Sequence of chain 2.B:
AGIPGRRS

Binding-site contacts:
Ligand atom C04 contacts residue PRO9 of chain 2.B at 3.8 Å (hydrophobic).
Ligand atom C14 contacts residue PRO9 of chain 2.B at 4.2 Å (hydrophobic).
Ligand atom C15 contacts residue LYS127 of chain 2.A at 1.4 Å.
Ligand atom C12 contacts residue ILE8 of chain 2.B at 4.0 Å (hydrophobic).
Ligand atom O08 contacts residue GLY10 of chain 2.B at 4.3 Å.
Ligand atom C03 contacts residue ILE224 of chain 2.A at 4.1 Å (hydrophobic).
Ligand atom C05 contacts residue ARG12 of chain 2.B at 3.9 Å.
Ligand atom C14 contacts residue GLY10 of chain 2.B at 4.1 Å.
Ligand atom C05 contacts residue GLY10 of chain 2.B at 3.6 Å.
Ligand atom C05 contacts residue ARG11 of chain 2.B at 3.9 Å.
Ligand atom O16 contacts residue ARG12 of chain 2.B at 3.8 Å.
Ligand atom C14 contacts residue ASN47 of chain 2.A at 4.2 Å.
Ligand atom C10 contacts residue LYS127 of chain 2.A at 4.3 Å.
Ligand atom C03 contacts residue ILE8 of chain 2.B at 4.0 Å (hydrophobic).
Ligand atom C15 contacts residue ILE8 of chain 2.B at 3.5 Å (hydrophobic).
Ligand atom C04 contacts residue ARG12 of chain 2.B at 3.8 Å.
Ligand atom C01 contacts residue ILE224 of chain 2.A at 4.0 Å (hydrophobic).
Ligand atom C11 contacts residue PRO172 of chain 2.A at 3.5 Å (hydrophobic).
Ligand atom C01 contacts residue ASP220 of chain 2.A at 3.9 Å.
Ligand atom C11 contacts residue LYS127 of chain 2.A at 2.9 Å.
Ligand atom O08 contacts residue ASN47 of chain 2.A at 3.9 Å.
Ligand atom C12 contacts residue LYS127 of chain 2.A at 2.5 Å.
Ligand atom C02 contacts residue ILE224 of chain 2.A at 3.8 Å (hydrophobic).
Ligand atom C01 contacts residue LEU223 of chain 2.A at 4.3 Å (hydrophobic).
Ligand atom C01 contacts residue ARG12 of chain 2.B at 4.2 Å.
Ligand atom O16 contacts residue PRO172 of chain 2.A at 3.4 Å.
Ligand atom C05 contacts residue PRO9 of chain 2.B at 3.9 Å (hydrophobic).
Ligand atom C04 contacts residue ARG11 of chain 2.B at 3.7 Å.
Ligand atom S07 contacts residue ARG12 of chain 2.B at 4.3 Å.
Ligand atom C03 contacts residue PRO9 of chain 2.B at 4.1 Å (hydrophobic).
Ligand atom C13 contacts residue LYS127 of chain 2.A at 3.7 Å.
Ligand atom C10 contacts residue ILE173 of chain 2.A at 4.0 Å (hydrophobic).
Ligand atom C11 contacts residue GLY176 of chain 2.A at 4.1 Å.
Ligand atom C03 contacts residue LEU223 of chain 2.A at 4.2 Å (hydrophobic).
Ligand atom C11 contacts residue ILE8 of chain 2.B at 4.0 Å (hydrophobic).
Ligand atom C13 contacts residue PHE124 of chain 2.A at 4.3 Å (hydrophobic).
Ligand atom C13 contacts residue PRO9 of chain 2.B at 4.2 Å (hydrophobic).
Ligand atom C11 contacts residue ILE173 of chain 2.A at 4.0 Å (hydrophobic).
Ligand atom O08 contacts residue ARG12 of chain 2.B at 4.0 Å.
Ligand atom C10 contacts residue PRO172 of chain 2.A at 3.5 Å (hydrophobic).

Sequence of chain 2.A:
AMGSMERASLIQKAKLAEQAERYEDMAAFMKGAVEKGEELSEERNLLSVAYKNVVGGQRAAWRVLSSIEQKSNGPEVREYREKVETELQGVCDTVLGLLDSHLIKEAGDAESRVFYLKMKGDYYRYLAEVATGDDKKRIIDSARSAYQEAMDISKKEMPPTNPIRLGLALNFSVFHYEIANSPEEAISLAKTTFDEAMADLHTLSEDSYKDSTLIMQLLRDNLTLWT

This protein binds this small molecule.
Small molecule (SMILES): C[C@H]1CCCN1S(=O)(=O)c1ccc(C=O)cc1